A small-molecule ligand and the protein it binds are described below.
Small molecule (SMILES): O=c1[nH]cnc2c1ncn2[C@@H]1O[C@H](COP(=O)(O)O)[C@@H](O)[C@H]1O

Binding-site contacts:
Ligand atom C6 contacts residue 6G11 of chain 1.B at 2.9 Å.
Ligand atom N7 contacts residue MET284 of chain 1.A at 3.0 Å (h-bond).
Ligand atom C5 contacts residue MET284 of chain 1.A at 3.7 Å (hydrophobic).
Ligand atom C5 contacts residue ILE200 of chain 1.A at 3.4 Å (hydrophobic).
Ligand atom N3 contacts residue 6G11 of chain 1.B at 3.4 Å.
Ligand atom N1 contacts residue 6G11 of chain 1.B at 2.8 Å (h-bond).
Ligand atom C5 contacts residue 6G11 of chain 1.B at 3.7 Å.
Ligand atom C5' contacts residue TYR281 of chain 1.A at 3.4 Å (hydrophobic).
Ligand atom C6 contacts residue GLY285 of chain 1.A at 3.6 Å.
Ligand atom O2P contacts residue SER199 of chain 1.A at 2.8 Å (h-bond).
Ligand atom C6 contacts residue GLU318 of chain 1.A at 3.6 Å.
Ligand atom O2P contacts residue SER258 of chain 1.A at 3.0 Å (h-bond).
Ligand atom O1P contacts residue GLY198 of chain 1.A at 3.6 Å.
Ligand atom C2 contacts residue CYS201 of chain 1.A at 3.3 Å (hydrophobic).
Ligand atom C3' contacts residue SER68 of chain 1.A at 3.6 Å.
Ligand atom O3P contacts residue GLY257 of chain 1.A at 3.0 Å (h-bond).
Ligand atom O3P contacts residue SER258 of chain 1.A at 3.3 Å (h-bond).
Ligand atom O6 contacts residue MET284 of chain 1.A at 3.3 Å (h-bond).
Ligand atom P contacts residue TYR281 of chain 1.A at 3.7 Å.
Ligand atom C4 contacts residue ILE200 of chain 1.A at 3.7 Å (hydrophobic).
Ligand atom O2' contacts residue ASP234 of chain 1.A at 2.7 Å (salt-bridge).
Ligand atom C4' contacts residue ASP234 of chain 1.A at 3.5 Å.
Ligand atom O2P contacts residue TYR281 of chain 1.A at 2.6 Å (h-bond).
Ligand atom C2 contacts residue GLU318 of chain 1.A at 3.4 Å.
Ligand atom O2' contacts residue 6G11 of chain 1.B at 3.4 Å.
Ligand atom C8 contacts residue MET70 of chain 1.A at 3.6 Å (hydrophobic).
Ligand atom O3' contacts residue ASP234 of chain 1.A at 2.6 Å (salt-bridge).
Ligand atom N1 contacts residue GLU318 of chain 1.A at 2.6 Å (salt-bridge).
Ligand atom O6 contacts residue GLY285 of chain 1.A at 2.7 Å (h-bond).
Ligand atom O6 contacts residue GLY283 of chain 1.A at 3.1 Å.
Ligand atom O5' contacts residue GLY198 of chain 1.A at 3.6 Å.
Ligand atom O6 contacts residue 6G11 of chain 1.B at 3.2 Å (h-bond).
Ligand atom O5' contacts residue GLY235 of chain 1.A at 3.6 Å.
Ligand atom O3' contacts residue SER68 of chain 1.A at 2.8 Å (h-bond).
Ligand atom C3' contacts residue ASP234 of chain 1.A at 3.5 Å.
Ligand atom O6 contacts residue GLY319 of chain 1.A at 3.3 Å.
Ligand atom N7 contacts residue GLY283 of chain 1.A at 3.6 Å.
Ligand atom O1P contacts residue SER199 of chain 1.A at 2.9 Å (h-bond).
Ligand atom C2 contacts residue 6G11 of chain 1.B at 3.2 Å.
Ligand atom O1P contacts residue GLY236 of chain 1.A at 3.0 Å (h-bond).

Sequence of chain 1.A:
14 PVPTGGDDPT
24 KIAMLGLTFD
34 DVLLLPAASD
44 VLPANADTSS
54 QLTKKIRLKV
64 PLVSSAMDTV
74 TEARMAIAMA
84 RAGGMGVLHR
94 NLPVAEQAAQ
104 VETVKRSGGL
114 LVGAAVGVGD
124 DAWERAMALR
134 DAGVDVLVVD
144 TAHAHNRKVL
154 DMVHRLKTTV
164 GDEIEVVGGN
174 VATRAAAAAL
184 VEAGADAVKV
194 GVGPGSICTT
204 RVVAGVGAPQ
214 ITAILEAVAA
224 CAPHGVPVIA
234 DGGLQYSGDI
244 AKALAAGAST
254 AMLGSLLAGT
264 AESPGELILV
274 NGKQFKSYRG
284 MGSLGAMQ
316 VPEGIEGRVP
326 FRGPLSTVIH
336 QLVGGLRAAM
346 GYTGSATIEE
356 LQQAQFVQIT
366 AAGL